Sequence of chain 1.D:
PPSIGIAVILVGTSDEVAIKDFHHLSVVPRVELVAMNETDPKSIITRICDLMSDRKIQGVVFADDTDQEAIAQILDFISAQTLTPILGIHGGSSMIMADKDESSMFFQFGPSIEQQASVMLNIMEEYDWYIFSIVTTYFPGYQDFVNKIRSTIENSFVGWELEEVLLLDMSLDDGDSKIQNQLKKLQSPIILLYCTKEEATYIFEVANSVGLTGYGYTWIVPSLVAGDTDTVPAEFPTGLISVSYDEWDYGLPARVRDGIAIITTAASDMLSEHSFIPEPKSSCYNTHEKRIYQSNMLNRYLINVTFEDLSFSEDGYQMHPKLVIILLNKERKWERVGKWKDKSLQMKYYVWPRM

Sequence of chain 1.C:
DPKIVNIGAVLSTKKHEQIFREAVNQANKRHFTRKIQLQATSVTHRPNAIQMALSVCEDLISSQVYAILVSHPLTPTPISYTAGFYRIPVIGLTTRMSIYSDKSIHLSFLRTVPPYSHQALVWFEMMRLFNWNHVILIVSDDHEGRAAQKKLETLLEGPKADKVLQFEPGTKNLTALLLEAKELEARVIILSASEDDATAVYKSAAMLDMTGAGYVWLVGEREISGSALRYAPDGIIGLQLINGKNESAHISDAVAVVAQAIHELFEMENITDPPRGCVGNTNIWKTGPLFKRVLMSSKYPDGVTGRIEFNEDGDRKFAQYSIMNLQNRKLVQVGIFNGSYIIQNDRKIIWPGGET

A protein and the small-molecule ligand that binds it are described below.
Small molecule (SMILES): Cc1nccn1Cc1cc(-c2ccc(F)c(C(F)F)c2)cnn1

Binding-site contacts:
Ligand atom C9 contacts residue TYR87 of chain 1.C at 3.5 Å (hydrophobic).
Ligand atom C11 contacts residue GLN80 of chain 1.D at 3.5 Å.
Ligand atom C2 contacts residue ILE111 of chain 1.C at 3.6 Å (hydrophobic).
Ligand atom C3 contacts residue PRO147 of chain 1.D at 3.4 Å (hydrophobic).
Ligand atom C8 contacts residue TYR87 of chain 1.C at 3.4 Å (hydrophobic).
Ligand atom C10 contacts residue TYR87 of chain 1.C at 3.8 Å (hydrophobic).
Ligand atom C5 contacts residue TYR87 of chain 1.C at 3.7 Å (hydrophobic).
Ligand atom C4 contacts residue PRO147 of chain 1.D at 3.8 Å (hydrophobic).
Ligand atom F2 contacts residue PHE84 of chain 1.D at 3.2 Å.
Ligand atom C8 contacts residue GLN80 of chain 1.D at 3.6 Å.
Ligand atom C6 contacts residue TYR87 of chain 1.C at 3.5 Å (hydrophobic).
Ligand atom F1 contacts residue ILE81 of chain 1.D at 3.5 Å.
Ligand atom F3 contacts residue PHE91 of chain 1.C at 3.7 Å.
Ligand atom F3 contacts residue ILE81 of chain 1.D at 3.7 Å.
Ligand atom C16 contacts residue THR88 of chain 1.C at 3.5 Å.
Ligand atom F1 contacts residue PRO48 of chain 1.D at 3.8 Å.
Ligand atom C7 contacts residue TYR87 of chain 1.C at 3.7 Å (hydrophobic).
Ligand atom C1 contacts residue ASP106 of chain 1.D at 3.4 Å.
Ligand atom N4 contacts residue TYR87 of chain 1.C at 3.6 Å.
Ligand atom C9 contacts residue GLN80 of chain 1.D at 3.2 Å.
Ligand atom C13 contacts residue ILE81 of chain 1.D at 3.6 Å (hydrophobic).
Ligand atom F3 contacts residue PRO48 of chain 1.D at 3.4 Å.
Ligand atom F3 contacts residue TYR87 of chain 1.C at 3.7 Å.
Ligand atom N3 contacts residue GLN80 of chain 1.D at 3.7 Å.
Ligand atom C4 contacts residue GLN80 of chain 1.D at 3.6 Å.
Ligand atom F3 contacts residue THR88 of chain 1.C at 3.7 Å.
Ligand atom C3 contacts residue ALA105 of chain 1.D at 3.6 Å (hydrophobic).
Ligand atom N2 contacts residue ILE111 of chain 1.C at 3.8 Å.
Ligand atom C14 contacts residue ILE81 of chain 1.D at 3.8 Å (hydrophobic).
Ligand atom C15 contacts residue TYR87 of chain 1.C at 3.6 Å (hydrophobic).
Ligand atom N1 contacts residue MET104 of chain 1.D at 3.8 Å.
Ligand atom N3 contacts residue TYR87 of chain 1.C at 3.5 Å.
Ligand atom C10 contacts residue GLN80 of chain 1.D at 3.8 Å.
Ligand atom C12 contacts residue TYR87 of chain 1.C at 3.3 Å (hydrophobic).
Ligand atom C13 contacts residue TYR87 of chain 1.C at 3.5 Å (hydrophobic).
Ligand atom C7 contacts residue GLN80 of chain 1.D at 3.8 Å.
Ligand atom N1 contacts residue PRO147 of chain 1.D at 3.7 Å.
Ligand atom F1 contacts residue ILE52 of chain 1.D at 3.6 Å.
Ligand atom N1 contacts residue ALA105 of chain 1.D at 2.6 Å (h-bond).
Ligand atom C2 contacts residue ALA105 of chain 1.D at 3.6 Å (hydrophobic).